This small molecule binds to this protein.
Small molecule (SMILES): CC(=O)N[C@H]1[C@H](O[C@H]2[C@H](O)[C@@H](NC(C)=O)CO[C@@H]2CO[C@@H]2O[C@@H](C)[C@@H](O)[C@@H](O)[C@@H]2O)O[C@H](CO)[C@@H](O)[C@@H]1O

Sequence of chain 1.A:
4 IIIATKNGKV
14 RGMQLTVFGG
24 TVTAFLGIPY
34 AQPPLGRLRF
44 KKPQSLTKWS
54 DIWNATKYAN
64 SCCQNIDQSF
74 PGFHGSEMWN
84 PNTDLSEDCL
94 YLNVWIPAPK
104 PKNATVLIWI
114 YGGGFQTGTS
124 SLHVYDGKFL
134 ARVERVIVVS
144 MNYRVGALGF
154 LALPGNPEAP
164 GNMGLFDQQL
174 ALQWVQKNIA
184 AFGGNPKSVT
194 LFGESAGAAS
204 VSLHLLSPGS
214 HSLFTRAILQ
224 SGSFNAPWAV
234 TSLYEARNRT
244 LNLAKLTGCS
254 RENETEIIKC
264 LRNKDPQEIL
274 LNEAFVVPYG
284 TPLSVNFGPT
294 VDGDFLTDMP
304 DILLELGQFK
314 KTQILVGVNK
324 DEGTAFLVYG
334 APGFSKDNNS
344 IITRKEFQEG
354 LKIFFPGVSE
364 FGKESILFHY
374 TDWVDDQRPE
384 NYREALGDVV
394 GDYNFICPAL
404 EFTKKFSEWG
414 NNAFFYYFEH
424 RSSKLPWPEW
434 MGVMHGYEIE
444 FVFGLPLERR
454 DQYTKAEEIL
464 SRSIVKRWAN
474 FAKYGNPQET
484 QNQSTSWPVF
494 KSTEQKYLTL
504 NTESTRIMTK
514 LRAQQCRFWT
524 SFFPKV

Binding-site contacts:
Ligand atom C1 contacts residue SER338 of chain 1.A at 3.9 Å.
Ligand atom C5 contacts residue ASN341 of chain 1.A at 4.3 Å.
Ligand atom C5 contacts residue SER338 of chain 1.A at 3.9 Å.
Ligand atom C8 contacts residue ASN342 of chain 1.A at 3.7 Å.
Ligand atom C5 contacts residue PHE337 of chain 1.A at 4.2 Å (hydrophobic).
Ligand atom C1 contacts residue GLY336 of chain 1.A at 4.1 Å.
Ligand atom C6 contacts residue PHE337 of chain 1.A at 4.2 Å (hydrophobic).
Ligand atom O5 contacts residue ASN341 of chain 1.A at 2.4 Å (h-bond).
Ligand atom O5 contacts residue SER338 of chain 1.A at 4.2 Å.
Ligand atom O7 contacts residue PRO335 of chain 1.A at 3.9 Å.
Ligand atom N2 contacts residue GLY336 of chain 1.A at 4.2 Å.
Ligand atom O7 contacts residue GLY336 of chain 1.A at 2.9 Å (h-bond).
Ligand atom C3 contacts residue GLY336 of chain 1.A at 4.1 Å.
Ligand atom C6 contacts residue ASP340 of chain 1.A at 4.2 Å.
Ligand atom C7 contacts residue ASN341 of chain 1.A at 3.0 Å.
Ligand atom C5 contacts residue ASN341 of chain 1.A at 3.6 Å.
Ligand atom C8 contacts residue ASN341 of chain 1.A at 4.3 Å.
Ligand atom C8 contacts residue ILE344 of chain 1.A at 4.1 Å (hydrophobic).
Ligand atom C2 contacts residue GLY336 of chain 1.A at 4.4 Å.
Ligand atom C7 contacts residue GLY336 of chain 1.A at 4.1 Å.
Ligand atom C6 contacts residue ASN341 of chain 1.A at 3.9 Å.
Ligand atom O5 contacts residue SER338 of chain 1.A at 3.4 Å.
Ligand atom O4 contacts residue GLY336 of chain 1.A at 4.3 Å.
Ligand atom C4 contacts residue ASN341 of chain 1.A at 4.2 Å.
Ligand atom C5 contacts residue GLY336 of chain 1.A at 4.4 Å.
Ligand atom C6 contacts residue SER338 of chain 1.A at 4.0 Å.
Ligand atom C2 contacts residue ASN341 of chain 1.A at 2.5 Å.
Ligand atom C3 contacts residue ASN341 of chain 1.A at 3.8 Å.
Ligand atom N2 contacts residue ASN341 of chain 1.A at 2.9 Å (h-bond).
Ligand atom C1 contacts residue ASN341 of chain 1.A at 1.4 Å.
Ligand atom O7 contacts residue ASN341 of chain 1.A at 2.6 Å (h-bond).
Ligand atom C6 contacts residue SER338 of chain 1.A at 3.8 Å.